Binding-site contacts:
Ligand atom C5 contacts residue BMA3 of chain 1.H at 2.9 Å.
Ligand atom O6 contacts residue BMA3 of chain 1.H at 4.4 Å.
Ligand atom O5 contacts residue BMA3 of chain 1.H at 2.5 Å (h-bond).
Ligand atom O2 contacts residue BMA3 of chain 1.H at 3.6 Å.
Ligand atom C6 contacts residue BMA3 of chain 1.H at 4.3 Å.
Ligand atom C3 contacts residue BMA3 of chain 1.H at 3.1 Å.
Ligand atom O4 contacts residue BMA3 of chain 1.H at 4.3 Å.
Ligand atom C1 contacts residue BMA3 of chain 1.H at 1.6 Å.
Ligand atom C4 contacts residue BMA3 of chain 1.H at 3.6 Å.
Ligand atom C2 contacts residue BMA3 of chain 1.H at 2.7 Å.

A small-molecule ligand and the protein it binds are described below.
Small molecule (SMILES): OC[C@H]1O[C@H](O)[C@@H](O)[C@@H](O)[C@@H]1O